This protein binds this small molecule.
Small molecule (SMILES): CC(=O)N[C@@H]1[C@@H](O)[C@H](O)[C@@H](CO)O[C@H]1O

Binding-site contacts:
Ligand atom C7 contacts residue SER73 of chain 1.B at 4.4 Å.
Ligand atom O5 contacts residue GLY76 of chain 1.B at 3.9 Å.
Ligand atom O6 contacts residue ILE79 of chain 1.B at 3.6 Å.
Ligand atom C6 contacts residue ILE79 of chain 1.B at 4.2 Å (hydrophobic).
Ligand atom C8 contacts residue SER73 of chain 1.B at 3.2 Å.
Ligand atom O5 contacts residue ASP77 of chain 1.B at 3.3 Å (salt-bridge).
Ligand atom C1 contacts residue GLY76 of chain 1.B at 3.9 Å.
Ligand atom C8 contacts residue ASN72 of chain 1.B at 4.3 Å.
Ligand atom O3 contacts residue SER74 of chain 1.B at 3.7 Å.
Ligand atom N2 contacts residue SER74 of chain 1.B at 2.7 Å (h-bond).
Ligand atom C5 contacts residue ASP77 of chain 1.B at 3.8 Å.
Ligand atom N2 contacts residue ASN72 of chain 1.B at 2.9 Å (h-bond).
Ligand atom C1 contacts residue SER74 of chain 1.B at 3.8 Å.
Ligand atom C7 contacts residue ASN72 of chain 1.B at 3.4 Å.
Ligand atom O7 contacts residue ASN72 of chain 1.B at 3.6 Å (h-bond).
Ligand atom C3 contacts residue ASN72 of chain 1.B at 3.8 Å.
Ligand atom C3 contacts residue SER74 of chain 1.B at 3.2 Å.
Ligand atom C7 contacts residue SER74 of chain 1.B at 3.8 Å.
Ligand atom C2 contacts residue ASN72 of chain 1.B at 2.5 Å.
Ligand atom C5 contacts residue ASN72 of chain 1.B at 3.6 Å.
Ligand atom O5 contacts residue ASN72 of chain 1.B at 2.4 Å (h-bond).
Ligand atom C4 contacts residue ASN72 of chain 1.B at 4.3 Å.
Ligand atom C6 contacts residue ASP77 of chain 1.B at 3.6 Å.
Ligand atom C5 contacts residue GLY76 of chain 1.B at 3.8 Å.
Ligand atom O6 contacts residue ASP77 of chain 1.B at 2.7 Å (salt-bridge).
Ligand atom C1 contacts residue ASP77 of chain 1.B at 4.2 Å.
Ligand atom C2 contacts residue SER74 of chain 1.B at 3.4 Å.
Ligand atom C8 contacts residue SER74 of chain 1.B at 3.9 Å.
Ligand atom O6 contacts residue GLY76 of chain 1.B at 4.0 Å.
Ligand atom C1 contacts residue ASN72 of chain 1.B at 1.4 Å.

Sequence of chain 1.B:
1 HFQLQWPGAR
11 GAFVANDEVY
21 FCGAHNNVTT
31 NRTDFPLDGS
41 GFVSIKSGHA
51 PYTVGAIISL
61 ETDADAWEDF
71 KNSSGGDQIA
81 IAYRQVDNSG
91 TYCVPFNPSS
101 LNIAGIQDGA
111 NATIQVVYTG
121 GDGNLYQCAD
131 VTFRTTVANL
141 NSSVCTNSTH